Binding-site contacts:
Ligand atom N5 contacts residue ASP51 of chain 1.Q at 2.9 Å (salt-bridge).
Ligand atom O1A contacts residue ASP114 of chain 1.Q at 4.4 Å.
Ligand atom C3 contacts residue ASP114 of chain 1.Q at 3.8 Å.
Ligand atom C10 contacts residue TRP45 of chain 1.Q at 4.0 Å (hydrophobic).
Ligand atom O1A contacts residue LYS268 of chain 1.Q at 4.0 Å.
Ligand atom O8 contacts residue LYS268 of chain 1.Q at 3.8 Å.
Ligand atom C6 contacts residue ASP51 of chain 1.Q at 4.0 Å.
Ligand atom C7 contacts residue ASP51 of chain 1.Q at 4.3 Å.
Ligand atom C1 contacts residue SER266 of chain 1.Q at 3.5 Å.
Ligand atom C11 contacts residue ASP51 of chain 1.Q at 3.3 Å.
Ligand atom O1B contacts residue SER266 of chain 1.Q at 3.7 Å.
Ligand atom C10 contacts residue ASP51 of chain 1.Q at 3.5 Å.
Ligand atom O10 contacts residue TRP45 of chain 1.Q at 3.6 Å.
Ligand atom C1 contacts residue LYS268 of chain 1.Q at 4.0 Å.
Ligand atom C10 contacts residue LYS264 of chain 1.Q at 4.2 Å.
Ligand atom O4 contacts residue LYS264 of chain 1.Q at 3.2 Å (salt-bridge).
Ligand atom O1B contacts residue LYS268 of chain 1.Q at 3.5 Å.
Ligand atom C11 contacts residue TRP45 of chain 1.Q at 4.4 Å (hydrophobic).
Ligand atom C5 contacts residue LYS264 of chain 1.Q at 4.3 Å.
Ligand atom C4 contacts residue ASP51 of chain 1.Q at 4.4 Å.
Ligand atom C11 contacts residue TYR50 of chain 1.Q at 3.8 Å (hydrophobic).
Ligand atom O4 contacts residue TRP45 of chain 1.Q at 3.3 Å.
Ligand atom C5 contacts residue ASP51 of chain 1.Q at 3.9 Å.
Ligand atom N5 contacts residue LYS264 of chain 1.Q at 3.6 Å.
Ligand atom C3 contacts residue LYS264 of chain 1.Q at 4.5 Å.
Ligand atom C11 contacts residue LYS264 of chain 1.Q at 4.1 Å.
Ligand atom C4 contacts residue LYS264 of chain 1.Q at 3.7 Å.
Ligand atom O1A contacts residue SER266 of chain 1.Q at 2.5 Å (h-bond).

This small molecule binds to this protein.
Small molecule (SMILES): CC(=O)N[C@H]1[C@H]([C@H](O)[C@H](O)CO)O[C@@](O[C@@H]2[C@@H](O)[C@H](O)O[C@H](CO)[C@@H]2O)(C(=O)O)C[C@@H]1O

Sequence of chain 1.Q:
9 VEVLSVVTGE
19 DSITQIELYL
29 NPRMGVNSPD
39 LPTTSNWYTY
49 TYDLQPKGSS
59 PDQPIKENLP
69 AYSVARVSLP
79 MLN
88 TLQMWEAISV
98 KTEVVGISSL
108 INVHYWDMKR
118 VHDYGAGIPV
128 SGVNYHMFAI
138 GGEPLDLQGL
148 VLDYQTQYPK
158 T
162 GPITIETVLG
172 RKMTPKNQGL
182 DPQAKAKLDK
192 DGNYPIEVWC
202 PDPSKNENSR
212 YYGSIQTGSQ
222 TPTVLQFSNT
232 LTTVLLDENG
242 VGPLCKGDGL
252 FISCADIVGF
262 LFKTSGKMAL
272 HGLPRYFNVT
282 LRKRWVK